Binding-site contacts:
Ligand atom C2 contacts residue ARG178 of chain 1.A at 4.0 Å.
Ligand atom C4 contacts residue PHE128 of chain 1.A at 3.9 Å (hydrophobic).
Ligand atom C3 contacts residue TRP78 of chain 1.A at 4.0 Å (hydrophobic).
Ligand atom O6 contacts residue ASP76 of chain 1.A at 2.7 Å (salt-bridge).
Ligand atom O4 contacts residue GLN131 of chain 1.A at 3.9 Å.
Ligand atom O4 contacts residue TRP129 of chain 1.A at 4.0 Å.
Ligand atom C6 contacts residue TRP78 of chain 1.A at 3.8 Å (hydrophobic).
Ligand atom C6 contacts residue TRP129 of chain 1.A at 3.6 Å (hydrophobic).
Ligand atom C3 contacts residue PHE128 of chain 1.A at 3.7 Å (hydrophobic).
Ligand atom O3 contacts residue TRP129 of chain 1.A at 3.4 Å.
Ligand atom C3 contacts residue ARG178 of chain 1.A at 3.8 Å.
Ligand atom O6 contacts residue TRP129 of chain 1.A at 3.7 Å.
Ligand atom O3 contacts residue GLN131 of chain 1.A at 3.2 Å (h-bond).
Ligand atom C1 contacts residue TRP78 of chain 1.A at 4.0 Å (hydrophobic).
Ligand atom C1 contacts residue TRP129 of chain 1.A at 4.0 Å (hydrophobic).
Ligand atom C2 contacts residue TRP78 of chain 1.A at 3.8 Å (hydrophobic).
Ligand atom O2 contacts residue GLY127 of chain 1.A at 2.8 Å (h-bond).
Ligand atom C5 contacts residue TRP129 of chain 1.A at 3.6 Å (hydrophobic).
Ligand atom C2 contacts residue GLN131 of chain 1.A at 3.2 Å.
Ligand atom O4 contacts residue PHE128 of chain 1.A at 3.2 Å.
Ligand atom C4 contacts residue TRP129 of chain 1.A at 4.0 Å (hydrophobic).
Ligand atom C2 contacts residue GLY127 of chain 1.A at 3.6 Å.
Ligand atom O3 contacts residue PHE128 of chain 1.A at 4.2 Å.
Ligand atom C3 contacts residue ARG83 of chain 1.A at 3.9 Å.
Ligand atom O5 contacts residue TRP129 of chain 1.A at 4.2 Å.
Ligand atom O6 contacts residue ARG83 of chain 1.A at 3.6 Å (salt-bridge).
Ligand atom O4 contacts residue GLY127 of chain 1.A at 4.0 Å.
Ligand atom O3 contacts residue TRP78 of chain 1.A at 3.6 Å.
Ligand atom C5 contacts residue PHE128 of chain 1.A at 3.9 Å (hydrophobic).
Ligand atom O4 contacts residue TRP78 of chain 1.A at 3.7 Å.
Ligand atom C2 contacts residue PHE128 of chain 1.A at 3.8 Å (hydrophobic).
Ligand atom O3 contacts residue ARG178 of chain 1.A at 3.1 Å (salt-bridge).
Ligand atom C6 contacts residue ASP76 of chain 1.A at 3.5 Å.
Ligand atom O5 contacts residue TRP78 of chain 1.A at 3.5 Å.
Ligand atom C2 contacts residue ARG83 of chain 1.A at 4.0 Å.
Ligand atom O2 contacts residue GLN131 of chain 1.A at 2.6 Å (h-bond).
Ligand atom O3 contacts residue ARG83 of chain 1.A at 3.5 Å (salt-bridge).
Ligand atom C4 contacts residue TRP78 of chain 1.A at 3.8 Å (hydrophobic).
Ligand atom O2 contacts residue ARG83 of chain 1.A at 3.0 Å (salt-bridge).
Ligand atom O2 contacts residue ARG178 of chain 1.A at 2.8 Å (salt-bridge).

The protein below binds the small molecule below.
Small molecule (SMILES): OC[C@H]1O[C@@H](O[C@H]2[C@H](O)[C@@H](O)[C@H](O[C@H]3[C@H](O)[C@@H](O)[C@H](O[C@H]4[C@H](O)[C@@H](O)[C@H](O)O[C@@H]4CO)O[C@@H]3CO)O[C@@H]2CO)[C@H](O)[C@@H](O)[C@@H]1O

Sequence of chain 1.A:
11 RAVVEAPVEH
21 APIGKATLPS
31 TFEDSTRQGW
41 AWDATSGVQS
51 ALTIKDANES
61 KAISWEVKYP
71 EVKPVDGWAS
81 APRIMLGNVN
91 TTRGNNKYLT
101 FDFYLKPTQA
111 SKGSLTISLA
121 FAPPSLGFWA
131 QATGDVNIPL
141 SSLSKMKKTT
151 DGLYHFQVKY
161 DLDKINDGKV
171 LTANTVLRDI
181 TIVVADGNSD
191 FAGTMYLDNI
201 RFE